Sequence of chain 1.A:
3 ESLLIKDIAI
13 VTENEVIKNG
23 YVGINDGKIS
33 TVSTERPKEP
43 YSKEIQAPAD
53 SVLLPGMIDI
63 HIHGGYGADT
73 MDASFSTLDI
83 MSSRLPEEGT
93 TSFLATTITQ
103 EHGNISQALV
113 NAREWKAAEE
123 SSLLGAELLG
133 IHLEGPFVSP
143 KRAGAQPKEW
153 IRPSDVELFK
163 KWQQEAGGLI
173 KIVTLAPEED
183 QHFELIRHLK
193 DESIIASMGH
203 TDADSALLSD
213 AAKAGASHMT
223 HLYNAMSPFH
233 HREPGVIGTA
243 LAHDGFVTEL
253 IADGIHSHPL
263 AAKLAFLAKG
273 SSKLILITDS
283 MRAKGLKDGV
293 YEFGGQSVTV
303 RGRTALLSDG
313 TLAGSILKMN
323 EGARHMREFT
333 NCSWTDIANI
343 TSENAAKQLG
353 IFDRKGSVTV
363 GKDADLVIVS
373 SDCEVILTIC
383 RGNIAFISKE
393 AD

Binding-site contacts:
Ligand atom O3P contacts residue ARG234 of chain 2.A at 3.2 Å (salt-bridge).
Ligand atom O5 contacts residue ASN226 of chain 1.A at 3.3 Å.
Ligand atom P contacts residue ASN226 of chain 1.A at 3.9 Å.
Ligand atom P contacts residue HIS233 of chain 2.A at 4.0 Å.
Ligand atom N2 contacts residue FE1 of chain 1.F at 3.5 Å.
Ligand atom O1P contacts residue ARG234 of chain 2.A at 2.8 Å (salt-bridge).
Ligand atom N2 contacts residue GLY316 of chain 1.A at 3.5 Å (h-bond).
Ligand atom C4 contacts residue LEU314 of chain 1.A at 3.3 Å (hydrophobic).
Ligand atom C3 contacts residue LEU314 of chain 1.A at 3.4 Å (hydrophobic).
Ligand atom C2 contacts residue ASP281 of chain 1.A at 3.5 Å.
Ligand atom O2P contacts residue ASN226 of chain 1.A at 3.6 Å.
Ligand atom O6 contacts residue ALA227 of chain 1.A at 3.6 Å.
Ligand atom O4 contacts residue ALA147 of chain 1.A at 3.4 Å (h-bond).
Ligand atom O3 contacts residue ALA147 of chain 1.A at 2.8 Å (h-bond).
Ligand atom C2 contacts residue FE1 of chain 1.F at 3.5 Å.
Ligand atom C1 contacts residue ASP281 of chain 1.A at 3.2 Å.
Ligand atom P contacts residue ALA227 of chain 1.A at 3.7 Å.
Ligand atom O1P contacts residue ASN226 of chain 1.A at 2.9 Å (h-bond).
Ligand atom O3 contacts residue HIS202 of chain 1.A at 3.5 Å.
Ligand atom P contacts residue ARG234 of chain 2.A at 3.8 Å.
Ligand atom O4 contacts residue THR313 of chain 1.A at 3.5 Å.
Ligand atom O3 contacts residue ALA145 of chain 1.A at 4.0 Å.
Ligand atom O1 contacts residue HIS258 of chain 1.A at 2.6 Å (h-bond).
Ligand atom N2 contacts residue ASP281 of chain 1.A at 2.9 Å (salt-bridge).
Ligand atom O1P contacts residue TYR225 of chain 1.A at 3.8 Å.
Ligand atom C5 contacts residue LEU314 of chain 1.A at 3.4 Å (hydrophobic).
Ligand atom C3 contacts residue ALA147 of chain 1.A at 3.7 Å (hydrophobic).
Ligand atom O3 contacts residue GLY146 of chain 1.A at 3.7 Å.
Ligand atom C6 contacts residue LEU314 of chain 1.A at 3.6 Å (hydrophobic).
Ligand atom O5 contacts residue HIS258 of chain 1.A at 3.5 Å.
Ligand atom O2P contacts residue TYR225 of chain 1.A at 4.0 Å.
Ligand atom O4 contacts residue GLY146 of chain 1.A at 3.3 Å.
Ligand atom O1P contacts residue HIS233 of chain 2.A at 2.7 Å (h-bond).
Ligand atom O2P contacts residue ALA227 of chain 1.A at 2.7 Å (h-bond).
Ligand atom C1 contacts residue HIS258 of chain 1.A at 3.5 Å.
Ligand atom O1 contacts residue LEU314 of chain 1.A at 3.9 Å.
Ligand atom O6 contacts residue ASN226 of chain 1.A at 3.5 Å.
Ligand atom O4 contacts residue LEU314 of chain 1.A at 2.7 Å (h-bond).
Ligand atom O1 contacts residue ASP281 of chain 1.A at 3.7 Å.
Ligand atom O1 contacts residue GLY316 of chain 1.A at 3.1 Å (h-bond).

Sequence of chain 2.A:
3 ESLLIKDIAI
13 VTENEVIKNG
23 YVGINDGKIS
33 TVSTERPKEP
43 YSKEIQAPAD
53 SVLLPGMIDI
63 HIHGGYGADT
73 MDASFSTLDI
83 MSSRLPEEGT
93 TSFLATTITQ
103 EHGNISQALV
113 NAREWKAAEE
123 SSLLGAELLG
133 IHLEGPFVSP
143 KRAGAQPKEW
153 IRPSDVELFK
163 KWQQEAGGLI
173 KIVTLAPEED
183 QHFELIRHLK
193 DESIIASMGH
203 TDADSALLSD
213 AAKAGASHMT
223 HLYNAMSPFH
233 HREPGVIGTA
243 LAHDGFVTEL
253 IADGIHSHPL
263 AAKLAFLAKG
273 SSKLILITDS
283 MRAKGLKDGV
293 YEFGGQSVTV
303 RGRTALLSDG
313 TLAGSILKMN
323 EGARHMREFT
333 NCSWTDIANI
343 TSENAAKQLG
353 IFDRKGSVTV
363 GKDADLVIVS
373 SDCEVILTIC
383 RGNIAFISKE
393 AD

This protein binds this small molecule.
Small molecule (SMILES): N[C@@H]1[C@@H](O)[C@H](O)[C@@H](COP(=O)(O)O)O[C@@H]1O